The small molecule below binds the protein below.
Small molecule (SMILES): CC(=O)N[C@H]1[C@H](O[C@H]2[C@H](O)[C@@H](NC(C)=O)CO[C@@H]2CO)O[C@H](CO)[C@@H](O[C@@H]2O[C@H](CO)[C@@H](O)[C@H](O)[C@@H]2O)[C@@H]1O

Sequence of chain 1.A:
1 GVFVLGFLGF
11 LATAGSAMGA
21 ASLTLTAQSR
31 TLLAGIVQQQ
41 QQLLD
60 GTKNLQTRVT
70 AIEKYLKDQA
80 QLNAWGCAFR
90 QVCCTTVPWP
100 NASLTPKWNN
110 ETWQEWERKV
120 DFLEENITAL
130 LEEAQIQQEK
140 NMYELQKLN

Binding-site contacts:
Ligand atom O5 contacts residue ASN125 of chain 1.A at 2.4 Å (h-bond).
Ligand atom N2 contacts residue ASN125 of chain 1.A at 2.9 Å (h-bond).
Ligand atom C7 contacts residue LEU122 of chain 1.A at 4.3 Å (hydrophobic).
Ligand atom C3 contacts residue ASN125 of chain 1.A at 3.8 Å.
Ligand atom C4 contacts residue ASN125 of chain 1.A at 4.2 Å.
Ligand atom O7 contacts residue ASN125 of chain 1.A at 3.4 Å (h-bond).
Ligand atom C2 contacts residue ASN125 of chain 1.A at 2.5 Å.
Ligand atom O7 contacts residue LEU122 of chain 1.A at 3.6 Å.
Ligand atom O5 contacts residue LEU129 of chain 1.A at 4.1 Å.
Ligand atom C7 contacts residue ASN125 of chain 1.A at 3.3 Å.
Ligand atom C1 contacts residue LEU129 of chain 1.A at 4.5 Å (hydrophobic).
Ligand atom C8 contacts residue ASN125 of chain 1.A at 4.2 Å.
Ligand atom C1 contacts residue ASN125 of chain 1.A at 1.4 Å.
Ligand atom C5 contacts residue ASN125 of chain 1.A at 3.7 Å.
Ligand atom C8 contacts residue LEU122 of chain 1.A at 4.3 Å (hydrophobic).